Sequence of chain 1.B:
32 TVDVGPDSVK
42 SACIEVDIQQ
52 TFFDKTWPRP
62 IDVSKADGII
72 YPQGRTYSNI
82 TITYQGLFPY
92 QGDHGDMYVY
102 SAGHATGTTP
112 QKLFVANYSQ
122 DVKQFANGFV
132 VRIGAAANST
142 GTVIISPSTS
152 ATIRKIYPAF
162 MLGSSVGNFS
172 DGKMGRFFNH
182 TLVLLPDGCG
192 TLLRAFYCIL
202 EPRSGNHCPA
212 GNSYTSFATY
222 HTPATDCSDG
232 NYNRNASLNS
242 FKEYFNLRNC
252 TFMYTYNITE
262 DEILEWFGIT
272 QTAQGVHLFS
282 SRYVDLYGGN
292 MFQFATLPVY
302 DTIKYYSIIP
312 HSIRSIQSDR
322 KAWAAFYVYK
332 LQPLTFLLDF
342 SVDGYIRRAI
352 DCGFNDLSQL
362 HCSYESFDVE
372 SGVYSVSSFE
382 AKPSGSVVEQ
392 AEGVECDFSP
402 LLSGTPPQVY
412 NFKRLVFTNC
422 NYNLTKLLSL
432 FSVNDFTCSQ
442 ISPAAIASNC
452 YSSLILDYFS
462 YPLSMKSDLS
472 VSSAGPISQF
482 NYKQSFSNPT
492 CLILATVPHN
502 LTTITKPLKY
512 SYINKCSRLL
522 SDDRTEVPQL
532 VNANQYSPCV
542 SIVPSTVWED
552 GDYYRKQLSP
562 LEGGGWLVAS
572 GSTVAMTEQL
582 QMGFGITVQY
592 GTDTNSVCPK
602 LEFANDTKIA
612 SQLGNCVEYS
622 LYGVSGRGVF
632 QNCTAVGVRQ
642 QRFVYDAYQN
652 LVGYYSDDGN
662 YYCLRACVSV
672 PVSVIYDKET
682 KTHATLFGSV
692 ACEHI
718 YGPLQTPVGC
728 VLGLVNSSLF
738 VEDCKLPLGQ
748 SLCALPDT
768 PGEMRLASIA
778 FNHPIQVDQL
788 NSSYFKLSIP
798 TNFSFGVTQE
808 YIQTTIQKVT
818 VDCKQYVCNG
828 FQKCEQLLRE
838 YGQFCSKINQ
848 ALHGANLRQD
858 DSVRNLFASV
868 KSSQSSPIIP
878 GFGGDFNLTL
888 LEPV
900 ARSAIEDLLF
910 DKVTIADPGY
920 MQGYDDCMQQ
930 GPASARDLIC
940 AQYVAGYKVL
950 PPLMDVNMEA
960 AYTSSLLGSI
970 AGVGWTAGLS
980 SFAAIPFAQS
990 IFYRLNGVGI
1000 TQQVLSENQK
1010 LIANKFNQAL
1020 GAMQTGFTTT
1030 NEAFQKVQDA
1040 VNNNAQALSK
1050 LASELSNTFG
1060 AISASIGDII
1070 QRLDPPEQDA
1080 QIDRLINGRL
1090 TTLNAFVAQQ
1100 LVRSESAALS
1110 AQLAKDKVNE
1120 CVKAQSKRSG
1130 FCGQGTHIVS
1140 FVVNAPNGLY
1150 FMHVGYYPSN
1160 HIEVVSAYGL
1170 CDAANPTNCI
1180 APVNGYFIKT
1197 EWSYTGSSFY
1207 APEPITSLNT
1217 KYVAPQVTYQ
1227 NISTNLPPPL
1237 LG

Binding-site contacts:
Ligand atom C1 contacts residue ASN118 of chain 1.B at 1.4 Å.
Ligand atom N2 contacts residue ASN118 of chain 1.B at 3.0 Å (h-bond).
Ligand atom C8 contacts residue GLN121 of chain 1.B at 3.8 Å.
Ligand atom C5 contacts residue ASN118 of chain 1.B at 3.7 Å.
Ligand atom C2 contacts residue ASN118 of chain 1.B at 2.5 Å.
Ligand atom C3 contacts residue ASN118 of chain 1.B at 3.9 Å.
Ligand atom O7 contacts residue ASN118 of chain 1.B at 3.3 Å (h-bond).
Ligand atom C4 contacts residue ASN118 of chain 1.B at 4.4 Å.
Ligand atom O6 contacts residue GLN51 of chain 1.B at 3.6 Å.
Ligand atom C7 contacts residue ASN118 of chain 1.B at 3.3 Å.
Ligand atom C6 contacts residue GLN51 of chain 1.B at 3.8 Å.
Ligand atom O5 contacts residue GLN51 of chain 1.B at 3.6 Å.
Ligand atom C8 contacts residue ASN118 of chain 1.B at 4.4 Å.
Ligand atom C6 contacts residue ASP55 of chain 1.B at 3.5 Å.
Ligand atom O5 contacts residue ASN118 of chain 1.B at 2.4 Å (h-bond).
Ligand atom O6 contacts residue ASP55 of chain 1.B at 3.0 Å (salt-bridge).

This small molecule binds to this protein.
Small molecule (SMILES): CC(=O)N[C@H]1[C@H](O[C@H]2[C@H](O)[C@@H](NC(C)=O)CO[C@@H]2CO)O[C@H](CO)[C@@H](O)[C@@H]1O